Sequence of chain 1.B:
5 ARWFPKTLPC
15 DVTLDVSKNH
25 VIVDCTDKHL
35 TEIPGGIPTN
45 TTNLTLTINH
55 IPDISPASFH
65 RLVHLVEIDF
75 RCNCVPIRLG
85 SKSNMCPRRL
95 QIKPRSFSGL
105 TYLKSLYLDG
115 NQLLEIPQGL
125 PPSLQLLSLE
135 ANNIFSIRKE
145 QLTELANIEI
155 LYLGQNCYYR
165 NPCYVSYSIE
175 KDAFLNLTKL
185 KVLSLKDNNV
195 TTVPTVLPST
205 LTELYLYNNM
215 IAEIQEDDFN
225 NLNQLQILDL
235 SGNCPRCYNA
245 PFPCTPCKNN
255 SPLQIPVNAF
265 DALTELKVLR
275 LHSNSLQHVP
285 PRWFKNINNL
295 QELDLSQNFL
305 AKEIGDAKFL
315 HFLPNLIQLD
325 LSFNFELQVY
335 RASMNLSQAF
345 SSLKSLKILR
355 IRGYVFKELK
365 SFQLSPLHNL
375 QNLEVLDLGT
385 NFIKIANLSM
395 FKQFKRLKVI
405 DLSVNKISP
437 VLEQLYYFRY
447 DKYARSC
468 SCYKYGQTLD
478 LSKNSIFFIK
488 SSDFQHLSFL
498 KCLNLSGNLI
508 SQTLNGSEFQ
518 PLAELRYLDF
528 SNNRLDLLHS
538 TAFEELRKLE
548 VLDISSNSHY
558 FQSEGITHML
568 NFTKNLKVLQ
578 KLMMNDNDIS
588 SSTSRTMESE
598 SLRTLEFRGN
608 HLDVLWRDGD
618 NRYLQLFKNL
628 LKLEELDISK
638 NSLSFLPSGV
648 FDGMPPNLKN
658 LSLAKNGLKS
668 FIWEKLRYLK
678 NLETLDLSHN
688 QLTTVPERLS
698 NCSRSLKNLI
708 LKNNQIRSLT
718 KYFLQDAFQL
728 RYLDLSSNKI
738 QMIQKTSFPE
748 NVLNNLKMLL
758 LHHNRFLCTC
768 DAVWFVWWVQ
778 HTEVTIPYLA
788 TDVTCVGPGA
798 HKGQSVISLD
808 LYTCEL

Binding-site contacts:
Ligand atom C8 contacts residue SER109 of chain 1.B at 3.9 Å.
Ligand atom C1 contacts residue GLU71 of chain 1.B at 4.1 Å.
Ligand atom O6 contacts residue SER109 of chain 1.B at 2.6 Å (h-bond).
Ligand atom C8 contacts residue LYS108 of chain 1.B at 4.1 Å.
Ligand atom C7 contacts residue ASN47 of chain 1.B at 3.2 Å.
Ligand atom C8 contacts residue ASN47 of chain 1.B at 3.2 Å.
Ligand atom C1 contacts residue VAL70 of chain 1.B at 4.2 Å (hydrophobic).
Ligand atom C7 contacts residue GLU71 of chain 1.B at 4.5 Å.
Ligand atom O7 contacts residue ILE26 of chain 1.B at 4.2 Å.
Ligand atom C6 contacts residue GLU71 of chain 1.B at 3.9 Å.
Ligand atom O6 contacts residue GLU71 of chain 1.B at 2.8 Å (salt-bridge).
Ligand atom C4 contacts residue GLU71 of chain 1.B at 4.0 Å.
Ligand atom C7 contacts residue GLN129 of chain 1.B at 4.3 Å.
Ligand atom O5 contacts residue ASN47 of chain 1.B at 2.4 Å (h-bond).
Ligand atom C3 contacts residue ASN47 of chain 1.B at 3.8 Å.
Ligand atom C1 contacts residue ASN47 of chain 1.B at 1.4 Å.
Ligand atom C4 contacts residue ASN47 of chain 1.B at 4.3 Å.
Ligand atom C6 contacts residue VAL70 of chain 1.B at 4.0 Å (hydrophobic).
Ligand atom C5 contacts residue ASN47 of chain 1.B at 3.7 Å.
Ligand atom C2 contacts residue ASN47 of chain 1.B at 2.4 Å.
Ligand atom O7 contacts residue ASN47 of chain 1.B at 4.2 Å.
Ligand atom C2 contacts residue GLU71 of chain 1.B at 4.1 Å.
Ligand atom C5 contacts residue VAL70 of chain 1.B at 4.0 Å (hydrophobic).
Ligand atom C6 contacts residue SER109 of chain 1.B at 3.8 Å.
Ligand atom O6 contacts residue VAL70 of chain 1.B at 4.2 Å.
Ligand atom C5 contacts residue GLU71 of chain 1.B at 4.0 Å.
Ligand atom O5 contacts residue VAL70 of chain 1.B at 3.6 Å.
Ligand atom C8 contacts residue GLN129 of chain 1.B at 3.3 Å.
Ligand atom C8 contacts residue GLU71 of chain 1.B at 3.3 Å.
Ligand atom O5 contacts residue GLU71 of chain 1.B at 3.4 Å.
Ligand atom N2 contacts residue ASN47 of chain 1.B at 2.9 Å (h-bond).

The small molecule below binds the protein below.
Small molecule (SMILES): CC(=O)N[C@H]1[C@H](O[C@H]2[C@H](O)[C@@H](NC(C)=O)CO[C@@H]2CO)O[C@H](CO)[C@@H](O)[C@@H]1O